This protein binds this small molecule.
Small molecule (SMILES): CC(=O)N[C@H]1[C@H](O[C@H]2[C@H](O)[C@@H](NC(C)=O)CO[C@@H]2CO)O[C@H](CO)[C@@H](O[C@@H]2O[C@H](CO)[C@@H](O)[C@H](O)[C@@H]2O)[C@@H]1O

Binding-site contacts:
Ligand atom C4 contacts residue ASN104 of chain 1.E at 4.2 Å.
Ligand atom N2 contacts residue ASN104 of chain 1.E at 2.9 Å (h-bond).
Ligand atom C5 contacts residue HIS143 of chain 1.E at 4.0 Å.
Ligand atom C6 contacts residue ASN104 of chain 1.E at 4.4 Å.
Ligand atom C3 contacts residue ASN104 of chain 1.E at 3.8 Å.
Ligand atom C7 contacts residue ASN104 of chain 1.E at 3.5 Å.
Ligand atom C8 contacts residue ASN104 of chain 1.E at 3.5 Å.
Ligand atom C2 contacts residue ASN104 of chain 1.E at 2.5 Å.
Ligand atom O7 contacts residue ASN104 of chain 1.E at 4.4 Å.
Ligand atom O6 contacts residue HIS143 of chain 1.E at 3.4 Å (h-bond).
Ligand atom O5 contacts residue HIS143 of chain 1.E at 3.1 Å (h-bond).
Ligand atom C5 contacts residue ASN104 of chain 1.E at 3.6 Å.
Ligand atom C1 contacts residue ASN104 of chain 1.E at 1.4 Å.
Ligand atom C6 contacts residue HIS143 of chain 1.E at 3.6 Å.
Ligand atom C1 contacts residue HIS143 of chain 1.E at 4.1 Å.
Ligand atom O5 contacts residue ASN104 of chain 1.E at 2.4 Å (h-bond).

Sequence of chain 1.E:
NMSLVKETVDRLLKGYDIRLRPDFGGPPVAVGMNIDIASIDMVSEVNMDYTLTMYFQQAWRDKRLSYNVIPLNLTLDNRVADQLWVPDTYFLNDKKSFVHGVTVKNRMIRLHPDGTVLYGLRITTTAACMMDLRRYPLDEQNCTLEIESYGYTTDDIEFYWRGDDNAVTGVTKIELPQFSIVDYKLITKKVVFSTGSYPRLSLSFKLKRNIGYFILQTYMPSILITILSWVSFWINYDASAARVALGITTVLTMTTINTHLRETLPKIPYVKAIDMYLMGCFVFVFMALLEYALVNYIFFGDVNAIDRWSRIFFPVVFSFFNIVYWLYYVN